Binding-site contacts:
Ligand atom O contacts residue TRP88 of chain 4.A at 3.7 Å.
Ligand atom CA contacts residue ASP260 of chain 1.A at 3.1 Å.
Ligand atom C contacts residue MN1 of chain 1.C at 3.1 Å.
Ligand atom O contacts residue HIS361 of chain 1.A at 3.5 Å.
Ligand atom CG1 contacts residue ASP271 of chain 1.A at 3.6 Å.
Ligand atom OXT contacts residue GLY351 of chain 1.A at 3.0 Å (h-bond).
Ligand atom CD2 contacts residue TYR366 of chain 1.A at 3.6 Å (hydrophobic).
Ligand atom C contacts residue TRP88 of chain 4.A at 3.8 Å (hydrophobic).
Ligand atom N contacts residue ASP260 of chain 1.A at 3.2 Å (salt-bridge).
Ligand atom CB contacts residue MN1 of chain 1.C at 3.8 Å.
Ligand atom CG1 contacts residue HIS361 of chain 1.A at 3.5 Å.
Ligand atom C contacts residue ARG153 of chain 2.A at 3.4 Å.
Ligand atom O contacts residue TRP88 of chain 4.A at 3.5 Å.
Ligand atom CA contacts residue MN1 of chain 1.C at 3.0 Å.
Ligand atom O contacts residue HIS354 of chain 1.A at 3.2 Å (h-bond).
Ligand atom CD2 contacts residue HIS354 of chain 1.A at 3.8 Å.
Ligand atom CD1 contacts residue HIS361 of chain 1.A at 3.7 Å.
Ligand atom CB contacts residue HIS350 of chain 1.A at 3.6 Å.
Ligand atom O contacts residue ARG153 of chain 2.A at 2.6 Å (salt-bridge).
Ligand atom C contacts residue HIS361 of chain 1.A at 3.7 Å.
Ligand atom CA contacts residue MN1 of chain 1.D at 2.9 Å.
Ligand atom CG1 contacts residue MN1 of chain 1.C at 3.5 Å.
Ligand atom CD contacts residue ARG404 of chain 1.A at 3.6 Å.
Ligand atom O contacts residue HIS361 of chain 1.A at 2.6 Å (h-bond).
Ligand atom CB contacts residue MN1 of chain 1.D at 3.6 Å.
Ligand atom C contacts residue HIS243 of chain 1.A at 3.9 Å.
Ligand atom OXT contacts residue HIS350 of chain 1.A at 3.8 Å.
Ligand atom N contacts residue GLU406 of chain 1.A at 3.2 Å (salt-bridge).
Ligand atom CG contacts residue ARG153 of chain 2.A at 3.6 Å.
Ligand atom O contacts residue MN1 of chain 1.C at 2.8 Å.
Ligand atom N contacts residue ASP271 of chain 1.A at 2.9 Å (salt-bridge).
Ligand atom CD2 contacts residue ARG370 of chain 1.A at 3.8 Å.
Ligand atom N contacts residue MN1 of chain 1.D at 1.8 Å.
Ligand atom CD contacts residue ASP260 of chain 1.A at 3.7 Å.
Ligand atom N contacts residue MN1 of chain 1.C at 1.9 Å.
Ligand atom C contacts residue HIS361 of chain 1.A at 3.8 Å.
Ligand atom CG2 contacts residue HIS243 of chain 1.A at 3.7 Å.
Ligand atom CG1 contacts residue VAL360 of chain 1.A at 3.5 Å (hydrophobic).
Ligand atom O contacts residue HIS243 of chain 1.A at 2.8 Å (h-bond).
Ligand atom CG contacts residue ARG404 of chain 1.A at 3.6 Å.

A small-molecule ligand and the protein it binds are described below.
Small molecule (SMILES): CC(C)C[C@H](NC(=O)[C@@H]1CCCN1C(=O)[C@@H](N)C(C)C)C(=O)O

Sequence of chain 2.A:
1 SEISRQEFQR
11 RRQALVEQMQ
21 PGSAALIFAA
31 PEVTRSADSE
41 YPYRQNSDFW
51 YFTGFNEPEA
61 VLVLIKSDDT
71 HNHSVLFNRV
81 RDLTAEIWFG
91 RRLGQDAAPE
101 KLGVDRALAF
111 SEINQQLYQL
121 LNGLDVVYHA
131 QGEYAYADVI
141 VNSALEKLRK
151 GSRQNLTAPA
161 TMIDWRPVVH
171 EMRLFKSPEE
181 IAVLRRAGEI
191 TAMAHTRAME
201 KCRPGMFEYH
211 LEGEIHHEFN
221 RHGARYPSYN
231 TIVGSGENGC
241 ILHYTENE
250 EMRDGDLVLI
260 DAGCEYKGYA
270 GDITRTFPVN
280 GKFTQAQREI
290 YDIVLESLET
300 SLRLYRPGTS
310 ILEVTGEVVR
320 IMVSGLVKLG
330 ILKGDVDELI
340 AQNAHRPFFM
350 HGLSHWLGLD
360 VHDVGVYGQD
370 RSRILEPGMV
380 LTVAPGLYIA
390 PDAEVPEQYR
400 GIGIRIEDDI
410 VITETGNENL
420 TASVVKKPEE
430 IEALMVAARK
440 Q

Sequence of chain 1.A:
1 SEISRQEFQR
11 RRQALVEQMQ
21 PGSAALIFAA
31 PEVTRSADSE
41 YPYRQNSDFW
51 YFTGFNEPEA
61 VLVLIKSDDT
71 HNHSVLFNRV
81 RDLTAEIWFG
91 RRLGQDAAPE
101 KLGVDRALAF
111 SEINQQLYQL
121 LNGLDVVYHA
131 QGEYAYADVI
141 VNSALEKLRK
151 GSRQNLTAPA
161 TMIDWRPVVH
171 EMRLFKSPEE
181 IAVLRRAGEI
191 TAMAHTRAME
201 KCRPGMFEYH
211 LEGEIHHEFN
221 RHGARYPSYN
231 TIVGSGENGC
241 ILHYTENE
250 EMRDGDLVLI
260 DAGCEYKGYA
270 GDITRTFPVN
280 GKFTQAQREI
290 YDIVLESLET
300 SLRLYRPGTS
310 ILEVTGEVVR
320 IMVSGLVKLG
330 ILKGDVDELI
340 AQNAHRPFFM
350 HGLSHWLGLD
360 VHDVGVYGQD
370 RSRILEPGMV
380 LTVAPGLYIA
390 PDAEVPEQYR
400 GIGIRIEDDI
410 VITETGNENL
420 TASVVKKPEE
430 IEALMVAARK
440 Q

Sequence of chain 4.A:
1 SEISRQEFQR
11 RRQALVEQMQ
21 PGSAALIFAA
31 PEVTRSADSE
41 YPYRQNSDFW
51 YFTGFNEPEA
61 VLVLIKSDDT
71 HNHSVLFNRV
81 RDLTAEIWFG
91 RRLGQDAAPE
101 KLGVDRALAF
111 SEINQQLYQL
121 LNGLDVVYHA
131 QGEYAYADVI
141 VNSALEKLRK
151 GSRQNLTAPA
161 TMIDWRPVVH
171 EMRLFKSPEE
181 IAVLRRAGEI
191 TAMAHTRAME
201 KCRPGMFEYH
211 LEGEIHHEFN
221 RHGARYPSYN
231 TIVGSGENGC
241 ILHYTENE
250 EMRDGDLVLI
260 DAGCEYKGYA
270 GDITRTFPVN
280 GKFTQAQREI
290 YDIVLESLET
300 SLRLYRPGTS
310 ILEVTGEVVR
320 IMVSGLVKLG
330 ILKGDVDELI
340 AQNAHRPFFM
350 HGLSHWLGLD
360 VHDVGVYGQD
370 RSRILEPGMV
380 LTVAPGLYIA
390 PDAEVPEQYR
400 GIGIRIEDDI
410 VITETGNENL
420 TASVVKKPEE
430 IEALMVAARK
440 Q